This small molecule binds to this protein.
Small molecule (SMILES): CC(=O)N[C@@H]1[C@@H](O)[C@H](O)[C@@H](CO)O[C@H]1O

Binding-site contacts:
Ligand atom C2 contacts residue THR280 of chain 1.G at 3.9 Å.
Ligand atom N2 contacts residue THR280 of chain 1.G at 3.1 Å (h-bond).
Ligand atom C2 contacts residue ASN278 of chain 1.G at 2.6 Å.
Ligand atom C7 contacts residue THR280 of chain 1.G at 3.9 Å.
Ligand atom O7 contacts residue ASN278 of chain 1.G at 3.8 Å.
Ligand atom C3 contacts residue THR280 of chain 1.G at 4.2 Å.
Ligand atom C4 contacts residue ASN278 of chain 1.G at 4.4 Å.
Ligand atom C1 contacts residue THR280 of chain 1.G at 3.9 Å.
Ligand atom O5 contacts residue ASN278 of chain 1.G at 2.5 Å (h-bond).
Ligand atom C1 contacts residue ASN281 of chain 1.G at 4.1 Å.
Ligand atom C8 contacts residue ILE279 of chain 1.G at 4.3 Å (hydrophobic).
Ligand atom C1 contacts residue ASN278 of chain 1.G at 1.5 Å.
Ligand atom C8 contacts residue ASN278 of chain 1.G at 3.5 Å.
Ligand atom O5 contacts residue ASN281 of chain 1.G at 4.2 Å.
Ligand atom C3 contacts residue ASN278 of chain 1.G at 3.9 Å.
Ligand atom C7 contacts residue ASN278 of chain 1.G at 3.2 Å.
Ligand atom C8 contacts residue THR280 of chain 1.G at 3.8 Å.
Ligand atom N2 contacts residue ASN278 of chain 1.G at 2.8 Å (h-bond).
Ligand atom C5 contacts residue ASN278 of chain 1.G at 3.8 Å.

Sequence of chain 1.G:
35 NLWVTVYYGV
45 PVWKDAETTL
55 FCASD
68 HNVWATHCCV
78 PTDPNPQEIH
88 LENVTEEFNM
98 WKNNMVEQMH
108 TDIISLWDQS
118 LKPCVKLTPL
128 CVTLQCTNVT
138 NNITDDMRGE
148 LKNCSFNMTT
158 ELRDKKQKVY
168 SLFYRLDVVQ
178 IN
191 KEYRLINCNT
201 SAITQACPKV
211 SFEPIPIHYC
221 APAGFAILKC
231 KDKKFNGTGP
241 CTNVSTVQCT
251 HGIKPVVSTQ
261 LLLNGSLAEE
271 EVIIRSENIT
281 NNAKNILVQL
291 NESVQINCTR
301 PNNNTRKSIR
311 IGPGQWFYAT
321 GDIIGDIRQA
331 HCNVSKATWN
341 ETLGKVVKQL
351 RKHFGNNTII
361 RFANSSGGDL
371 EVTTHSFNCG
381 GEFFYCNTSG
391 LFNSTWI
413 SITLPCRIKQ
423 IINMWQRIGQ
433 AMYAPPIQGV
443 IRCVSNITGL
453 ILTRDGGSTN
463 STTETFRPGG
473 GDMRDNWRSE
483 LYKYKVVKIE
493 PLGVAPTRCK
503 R